Binding-site contacts:
Ligand atom C24 contacts residue VAL247 of chain 1.A at 3.7 Å (hydrophobic).
Ligand atom C6 contacts residue ASP297 of chain 1.A at 3.8 Å.
Ligand atom C20 contacts residue PRO89 of chain 1.A at 4.0 Å (hydrophobic).
Ligand atom C4 contacts residue GLY248 of chain 1.A at 3.7 Å.
Ligand atom C1 contacts residue THR252 of chain 1.A at 3.7 Å.
Ligand atom C23 contacts residue PRO89 of chain 1.A at 4.0 Å (hydrophobic).
Ligand atom C15 contacts residue PRO89 of chain 1.A at 3.8 Å (hydrophobic).
Ligand atom C30 contacts residue ILE395 of chain 1.A at 3.9 Å (hydrophobic).
Ligand atom C10 contacts residue TYR96 of chain 1.A at 3.6 Å (hydrophobic).
Ligand atom C39 contacts residue GLY248 of chain 1.A at 4.0 Å.
Ligand atom C1 contacts residue VAL295 of chain 1.A at 3.8 Å (hydrophobic).
Ligand atom C18 contacts residue TYR29 of chain 1.A at 3.7 Å (hydrophobic).
Ligand atom C28 contacts residue PHE87 of chain 1.A at 3.7 Å (hydrophobic).
Ligand atom C2 contacts residue HEM1 of chain 1.B at 3.6 Å.
Ligand atom C19 contacts residue ASN59 of chain 1.A at 3.6 Å.
Ligand atom C5 contacts residue VAL295 of chain 1.A at 4.0 Å (hydrophobic).
Ligand atom C5 contacts residue ILE395 of chain 1.A at 4.1 Å (hydrophobic).
Ligand atom C3 contacts residue HEM1 of chain 1.B at 3.3 Å.
Ligand atom C6 contacts residue VAL295 of chain 1.A at 4.1 Å (hydrophobic).
Ligand atom N25 contacts residue TYR96 of chain 1.A at 4.1 Å.
Ligand atom N34 contacts residue TYR29 of chain 1.A at 3.7 Å.
Ligand atom N25 contacts residue VAL247 of chain 1.A at 4.0 Å.
Ligand atom C14 contacts residue PRO89 of chain 1.A at 4.1 Å (hydrophobic).
Ligand atom O38 contacts residue VAL247 of chain 1.A at 4.0 Å.
Ligand atom C8 contacts residue HEM1 of chain 1.B at 4.0 Å.
Ligand atom C19 contacts residue TYR29 of chain 1.A at 4.1 Å (hydrophobic).
Ligand atom C31 contacts residue ILE395 of chain 1.A at 3.8 Å (hydrophobic).
Ligand atom C33 contacts residue TYR29 of chain 1.A at 3.7 Å (hydrophobic).
Ligand atom O35 contacts residue TYR29 of chain 1.A at 3.4 Å.
Ligand atom C7 contacts residue VAL396 of chain 1.A at 4.1 Å (hydrophobic).
Ligand atom C10 contacts residue THR101 of chain 1.A at 4.0 Å.
Ligand atom C24 contacts residue TYR96 of chain 1.A at 3.4 Å (hydrophobic).
Ligand atom C8 contacts residue THR101 of chain 1.A at 4.0 Å.
Ligand atom C39 contacts residue VAL247 of chain 1.A at 3.8 Å (hydrophobic).
Ligand atom O38 contacts residue TYR96 of chain 1.A at 2.2 Å (h-bond).
Ligand atom C5 contacts residue VAL396 of chain 1.A at 3.9 Å (hydrophobic).
Ligand atom O38 contacts residue LEU244 of chain 1.A at 3.6 Å.
Ligand atom O38 contacts residue PHE98 of chain 1.A at 3.6 Å.
Ligand atom C26 contacts residue THR185 of chain 1.A at 3.8 Å.
Ligand atom C27 contacts residue THR185 of chain 1.A at 3.8 Å.

This protein binds this small molecule.
Small molecule (SMILES): CN(C)c1cccc2c(S(=O)(=O)NCCCCCCCCNC(=O)CC34CC5CC(CC(C5)C3)C4)cccc12

Sequence of chain 1.A:
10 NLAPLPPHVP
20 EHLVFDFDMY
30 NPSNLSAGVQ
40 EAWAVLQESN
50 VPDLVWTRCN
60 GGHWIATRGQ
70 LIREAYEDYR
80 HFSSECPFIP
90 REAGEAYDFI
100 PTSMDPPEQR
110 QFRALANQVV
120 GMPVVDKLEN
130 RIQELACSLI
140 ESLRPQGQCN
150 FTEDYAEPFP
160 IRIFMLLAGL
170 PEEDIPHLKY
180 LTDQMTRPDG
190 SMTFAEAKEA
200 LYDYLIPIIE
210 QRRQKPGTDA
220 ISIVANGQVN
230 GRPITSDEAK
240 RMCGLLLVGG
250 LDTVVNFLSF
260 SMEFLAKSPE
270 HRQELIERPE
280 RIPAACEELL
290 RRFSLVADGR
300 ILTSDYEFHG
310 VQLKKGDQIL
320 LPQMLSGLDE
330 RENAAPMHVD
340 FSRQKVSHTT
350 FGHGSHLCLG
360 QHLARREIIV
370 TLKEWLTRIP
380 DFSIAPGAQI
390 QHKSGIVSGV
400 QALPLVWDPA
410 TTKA